A small-molecule ligand and the protein it binds are described below.
Small molecule (SMILES): OC[C@H]1O[C@H](O)[C@H](O)[C@@H](O)[C@@H]1O

Binding-site contacts:
Ligand atom O4 contacts residue ASP70 of chain 1.A at 2.6 Å (salt-bridge).
Ligand atom C4 contacts residue TRP248 of chain 1.A at 4.0 Å (hydrophobic).
Ligand atom C2 contacts residue GLY286 of chain 1.A at 3.9 Å.
Ligand atom C3 contacts residue TRP287 of chain 1.A at 3.8 Å (hydrophobic).
Ligand atom O6 contacts residue TYR173 of chain 1.A at 3.5 Å.
Ligand atom C5 contacts residue TRP248 of chain 1.A at 4.1 Å (hydrophobic).
Ligand atom O2 contacts residue TRP287 of chain 1.A at 3.0 Å (h-bond).
Ligand atom O3 contacts residue GLY286 of chain 1.A at 3.1 Å (h-bond).
Ligand atom C2 contacts residue TRP248 of chain 1.A at 3.8 Å (hydrophobic).
Ligand atom C6 contacts residue GLY175 of chain 1.A at 3.6 Å.
Ligand atom C6 contacts residue GLU174 of chain 1.A at 4.1 Å.
Ligand atom C4 contacts residue CYS178 of chain 1.A at 4.0 Å (hydrophobic).
Ligand atom O2 contacts residue GLY286 of chain 1.A at 3.0 Å (h-bond).
Ligand atom O1 contacts residue TRP287 of chain 1.A at 3.0 Å (h-bond).
Ligand atom C2 contacts residue TRP287 of chain 1.A at 3.8 Å (hydrophobic).
Ligand atom O3 contacts residue GLY285 of chain 1.A at 3.1 Å.
Ligand atom O6 contacts residue GLU230 of chain 1.A at 2.7 Å (salt-bridge).
Ligand atom O2 contacts residue GLY285 of chain 1.A at 3.9 Å.
Ligand atom C1 contacts residue ASP118 of chain 1.A at 3.8 Å.
Ligand atom O2 contacts residue ASP118 of chain 1.A at 2.7 Å (salt-bridge).
Ligand atom C4 contacts residue ASP70 of chain 1.A at 3.6 Å.
Ligand atom C6 contacts residue THR46 of chain 1.A at 3.9 Å.
Ligand atom C1 contacts residue TRP287 of chain 1.A at 3.9 Å (hydrophobic).
Ligand atom O3 contacts residue ASP70 of chain 1.A at 2.7 Å (salt-bridge).
Ligand atom C5 contacts residue GLU230 of chain 1.A at 4.0 Å.
Ligand atom O6 contacts residue GLY175 of chain 1.A at 3.4 Å.
Ligand atom O3 contacts residue VAL71 of chain 1.A at 4.0 Å.
Ligand atom O4 contacts residue THR46 of chain 1.A at 3.6 Å.
Ligand atom C1 contacts residue TRP248 of chain 1.A at 3.6 Å (hydrophobic).
Ligand atom O5 contacts residue GLU230 of chain 1.A at 3.4 Å (salt-bridge).
Ligand atom C2 contacts residue ASP118 of chain 1.A at 3.5 Å.
Ligand atom C3 contacts residue ASP70 of chain 1.A at 3.3 Å.
Ligand atom C2 contacts residue GLY285 of chain 1.A at 4.0 Å.
Ligand atom O6 contacts residue THR46 of chain 1.A at 4.1 Å.
Ligand atom C6 contacts residue CYS178 of chain 1.A at 3.9 Å (hydrophobic).
Ligand atom O5 contacts residue TRP248 of chain 1.A at 3.2 Å (h-bond).
Ligand atom C5 contacts residue THR46 of chain 1.A at 4.0 Å.
Ligand atom C6 contacts residue GLU230 of chain 1.A at 3.5 Å.
Ligand atom O4 contacts residue GLU174 of chain 1.A at 3.6 Å.
Ligand atom C3 contacts residue GLY286 of chain 1.A at 4.0 Å.

Sequence of chain 1.A:
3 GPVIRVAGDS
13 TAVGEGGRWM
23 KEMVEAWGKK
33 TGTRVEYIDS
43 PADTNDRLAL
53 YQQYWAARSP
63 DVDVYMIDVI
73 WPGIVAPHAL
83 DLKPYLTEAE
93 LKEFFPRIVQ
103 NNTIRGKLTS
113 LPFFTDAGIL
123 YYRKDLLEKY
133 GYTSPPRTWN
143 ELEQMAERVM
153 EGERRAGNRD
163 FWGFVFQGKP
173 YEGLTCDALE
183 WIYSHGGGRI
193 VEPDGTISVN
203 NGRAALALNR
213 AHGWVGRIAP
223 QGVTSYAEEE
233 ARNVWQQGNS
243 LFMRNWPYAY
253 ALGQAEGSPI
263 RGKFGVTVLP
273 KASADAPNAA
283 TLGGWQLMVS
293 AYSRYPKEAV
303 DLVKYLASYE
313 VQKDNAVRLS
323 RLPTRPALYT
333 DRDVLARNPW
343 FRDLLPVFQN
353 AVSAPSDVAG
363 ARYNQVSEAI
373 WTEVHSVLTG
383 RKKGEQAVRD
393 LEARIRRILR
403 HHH